Sequence of chain 1.C:
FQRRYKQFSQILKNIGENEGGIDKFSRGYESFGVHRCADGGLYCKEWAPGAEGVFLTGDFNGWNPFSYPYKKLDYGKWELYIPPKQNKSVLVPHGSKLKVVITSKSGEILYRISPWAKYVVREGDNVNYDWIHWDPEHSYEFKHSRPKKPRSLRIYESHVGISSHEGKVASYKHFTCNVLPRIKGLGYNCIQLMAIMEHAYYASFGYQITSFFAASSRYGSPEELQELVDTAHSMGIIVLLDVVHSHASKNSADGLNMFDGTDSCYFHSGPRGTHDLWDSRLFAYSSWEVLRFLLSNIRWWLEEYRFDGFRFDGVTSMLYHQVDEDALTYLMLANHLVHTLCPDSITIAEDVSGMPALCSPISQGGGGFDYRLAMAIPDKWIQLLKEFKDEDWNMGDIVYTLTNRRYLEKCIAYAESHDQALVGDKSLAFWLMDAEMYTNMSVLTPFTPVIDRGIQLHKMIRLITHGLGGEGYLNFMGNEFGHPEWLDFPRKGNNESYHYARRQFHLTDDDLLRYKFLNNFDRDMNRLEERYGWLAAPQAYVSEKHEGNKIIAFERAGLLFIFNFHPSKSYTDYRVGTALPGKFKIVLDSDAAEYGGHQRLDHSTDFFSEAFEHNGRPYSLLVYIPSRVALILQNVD

Binding-site contacts:
Ligand atom O4 contacts residue TYR87 of chain 1.C at 3.5 Å.
Ligand atom O4 contacts residue TYR87 of chain 1.C at 3.3 Å (h-bond).
Ligand atom C2 contacts residue TRP300 of chain 1.C at 3.7 Å (hydrophobic).
Ligand atom O3B contacts residue ASN30 of chain 1.C at 3.4 Å (h-bond).
Ligand atom O2 contacts residue TRP59 of chain 1.C at 3.2 Å.
Ligand atom C2B contacts residue GLU31 of chain 1.C at 3.5 Å.
Ligand atom C3 contacts residue TYR87 of chain 1.C at 3.7 Å (hydrophobic).
Ligand atom C3 contacts residue TRP300 of chain 1.C at 4.1 Å (hydrophobic).
Ligand atom C2B contacts residue ASN30 of chain 1.C at 3.7 Å.
Ligand atom O3 contacts residue TRP300 of chain 1.C at 3.9 Å.
Ligand atom C5 contacts residue GLY88 of chain 1.C at 4.1 Å.
Ligand atom C1 contacts residue TRP300 of chain 1.C at 4.1 Å (hydrophobic).
Ligand atom C4 contacts residue GLY88 of chain 1.C at 4.0 Å.
Ligand atom O2 contacts residue LYS89 of chain 1.C at 4.0 Å.
Ligand atom C2 contacts residue GLU301 of chain 1.C at 3.4 Å.
Ligand atom O6 contacts residue GLY88 of chain 1.C at 3.9 Å.
Ligand atom N4A contacts residue TYR87 of chain 1.C at 3.9 Å.
Ligand atom C6 contacts residue PRO61 of chain 1.C at 3.3 Å (hydrophobic).
Ligand atom C3 contacts residue TYR87 of chain 1.C at 3.9 Å (hydrophobic).
Ligand atom O3 contacts residue TYR87 of chain 1.C at 4.0 Å.
Ligand atom O5 contacts residue GLY88 of chain 1.C at 3.8 Å.
Ligand atom O2B contacts residue GLU31 of chain 1.C at 2.9 Å (salt-bridge).
Ligand atom C6 contacts residue TYR87 of chain 1.C at 3.8 Å (hydrophobic).
Ligand atom C7B contacts residue ASN30 of chain 1.C at 4.1 Å.
Ligand atom O3 contacts residue GLU301 of chain 1.C at 3.6 Å.
Ligand atom O2 contacts residue GLU301 of chain 1.C at 2.5 Å (salt-bridge).
Ligand atom O6B contacts residue ASN30 of chain 1.C at 3.1 Å (h-bond).
Ligand atom C6 contacts residue GLY88 of chain 1.C at 3.5 Å.
Ligand atom O3 contacts residue TRP59 of chain 1.C at 3.4 Å (h-bond).
Ligand atom O2 contacts residue TYR87 of chain 1.C at 3.8 Å.
Ligand atom O2 contacts residue PRO61 of chain 1.C at 3.5 Å.
Ligand atom O3 contacts residue GLU31 of chain 1.C at 3.8 Å.
Ligand atom O3 contacts residue LYS89 of chain 1.C at 3.3 Å (salt-bridge).
Ligand atom C3 contacts residue TRP59 of chain 1.C at 4.0 Å (hydrophobic).
Ligand atom O3 contacts residue GLU301 of chain 1.C at 3.6 Å (salt-bridge).
Ligand atom O3 contacts residue ARG304 of chain 1.C at 3.4 Å (salt-bridge).
Ligand atom C5B contacts residue TYR87 of chain 1.C at 4.1 Å (hydrophobic).
Ligand atom C4 contacts residue TRP300 of chain 1.C at 4.0 Å (hydrophobic).
Ligand atom C5 contacts residue TYR87 of chain 1.C at 3.9 Å (hydrophobic).
Ligand atom O6 contacts residue PRO61 of chain 1.C at 2.8 Å (h-bond).

The small molecule below binds the protein below.
Small molecule (SMILES): C[C@H]1O[C@H](O[C@H]2[C@H](O)[C@@H](O)[C@@H](O[C@H]3[C@H](O)[C@@H](O)[C@@H](O)O[C@@H]3CO)O[C@@H]2CO)[C@H](O)[C@@H](O)[C@@H]1N[C@H]1C=C(CO)[C@@H](O)[C@H](O)[C@H]1O